This protein binds this small molecule.
Small molecule (SMILES): N#Cc1c(Oc2ccc(F)c(NC(=O)Cc3cccc(C(F)(F)F)c3)c2)ccc2nc(NC(=O)C3CC3)sc12

Sequence of chain 1.B:
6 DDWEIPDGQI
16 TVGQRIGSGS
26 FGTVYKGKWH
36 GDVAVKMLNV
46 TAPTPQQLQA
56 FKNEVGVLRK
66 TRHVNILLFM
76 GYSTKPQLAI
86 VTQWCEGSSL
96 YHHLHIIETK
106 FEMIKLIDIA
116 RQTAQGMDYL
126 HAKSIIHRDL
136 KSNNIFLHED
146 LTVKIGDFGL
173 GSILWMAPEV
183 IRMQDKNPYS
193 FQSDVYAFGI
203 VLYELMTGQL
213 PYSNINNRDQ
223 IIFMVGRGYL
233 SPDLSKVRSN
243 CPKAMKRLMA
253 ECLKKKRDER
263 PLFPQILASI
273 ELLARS

Binding-site contacts:
Ligand atom C23 contacts residue TRP89 of chain 1.B at 3.6 Å (hydrophobic).
Ligand atom C11 contacts residue PHE153 of chain 1.B at 3.5 Å (hydrophobic).
Ligand atom F35 contacts residue ILE85 of chain 1.B at 3.1 Å.
Ligand atom C17 contacts residue PHE153 of chain 1.B at 3.6 Å (hydrophobic).
Ligand atom C10 contacts residue ASP152 of chain 1.B at 3.3 Å.
Ligand atom O33 contacts residue GLY151 of chain 1.B at 3.7 Å.
Ligand atom N28 contacts residue VAL29 of chain 1.B at 3.6 Å.
Ligand atom C20 contacts residue TRP89 of chain 1.B at 3.6 Å (hydrophobic).
Ligand atom N29 contacts residue CYS90 of chain 1.B at 3.1 Å (h-bond).
Ligand atom C22 contacts residue ASP152 of chain 1.B at 3.7 Å.
Ligand atom C9 contacts residue LEU63 of chain 1.B at 3.7 Å (hydrophobic).
Ligand atom F35 contacts residue GLU59 of chain 1.B at 3.5 Å.
Ligand atom C5 contacts residue GLN88 of chain 1.B at 3.3 Å.
Ligand atom F35 contacts residue LEU63 of chain 1.B at 3.7 Å.
Ligand atom C7 contacts residue THR87 of chain 1.B at 3.6 Å.
Ligand atom C24 contacts residue TRP89 of chain 1.B at 3.7 Å (hydrophobic).
Ligand atom C23 contacts residue CYS90 of chain 1.B at 3.5 Å (hydrophobic).
Ligand atom C8 contacts residue LYS41 of chain 1.B at 3.5 Å.
Ligand atom O33 contacts residue ASP152 of chain 1.B at 2.8 Å (salt-bridge).
Ligand atom F36 contacts residue HIS132 of chain 1.B at 3.7 Å.
Ligand atom F37 contacts residue LEU63 of chain 1.B at 3.4 Å.
Ligand atom C26 contacts residue GLU59 of chain 1.B at 3.3 Å.
Ligand atom F38 contacts residue LEU125 of chain 1.B at 3.7 Å.
Ligand atom N31 contacts residue CYS90 of chain 1.B at 3.2 Å (h-bond).
Ligand atom C5 contacts residue ALA39 of chain 1.B at 3.3 Å (hydrophobic).
Ligand atom C22 contacts residue GLU59 of chain 1.B at 3.7 Å.
Ligand atom C8 contacts residue THR87 of chain 1.B at 3.6 Å.
Ligand atom C3 contacts residue ASP152 of chain 1.B at 3.6 Å.
Ligand atom O32 contacts residue ILE21 of chain 1.B at 3.7 Å.
Ligand atom N31 contacts residue TRP89 of chain 1.B at 3.2 Å.
Ligand atom C21 contacts residue TRP89 of chain 1.B at 3.3 Å (hydrophobic).
Ligand atom C4 contacts residue HIS132 of chain 1.B at 3.6 Å.
Ligand atom C6 contacts residue ALA39 of chain 1.B at 3.3 Å (hydrophobic).
Ligand atom O32 contacts residue TRP89 of chain 1.B at 3.4 Å.
Ligand atom N29 contacts residue TRP89 of chain 1.B at 3.6 Å.
Ligand atom C6 contacts residue THR87 of chain 1.B at 3.3 Å.
Ligand atom N31 contacts residue PHE141 of chain 1.B at 3.6 Å.
Ligand atom N30 contacts residue GLU59 of chain 1.B at 2.9 Å (salt-bridge).
Ligand atom C1 contacts residue VAL29 of chain 1.B at 3.6 Å (hydrophobic).
Ligand atom C1 contacts residue PHE153 of chain 1.B at 3.7 Å (hydrophobic).